Binding-site contacts:
Ligand atom O3' contacts residue ARG125 of chain 1.J at 4.2 Å.
Ligand atom O5' contacts residue ARG131 of chain 1.J at 2.9 Å (salt-bridge).
Ligand atom N3 contacts residue SER17 of chain 1.K at 4.3 Å.
Ligand atom OP2 contacts residue MET76 of chain 1.J at 4.4 Å.
Ligand atom P contacts residue ARG131 of chain 1.J at 3.6 Å.
Ligand atom OP2 contacts residue ARG131 of chain 1.J at 3.7 Å.
Ligand atom C5 contacts residue THR21 of chain 1.K at 4.5 Å.
Ligand atom OP1 contacts residue ARG125 of chain 1.J at 3.0 Å (salt-bridge).
Ligand atom OP3 contacts residue ILE23 of chain 1.K at 4.3 Å.
Ligand atom P contacts residue ARG125 of chain 1.J at 3.9 Å.
Ligand atom C6 contacts residue ARG125 of chain 1.J at 3.7 Å.
Ligand atom O4 contacts residue ARG125 of chain 1.J at 4.0 Å.
Ligand atom OP3 contacts residue SER77 of chain 1.J at 4.3 Å.
Ligand atom C1' contacts residue ARG125 of chain 1.J at 4.4 Å.
Ligand atom C5 contacts residue ARG125 of chain 1.J at 3.7 Å.
Ligand atom OP1 contacts residue ILE23 of chain 1.K at 3.6 Å.
Ligand atom N3 contacts residue ASN16 of chain 1.K at 3.0 Å (h-bond).
Ligand atom C4 contacts residue ARG125 of chain 1.J at 3.8 Å.
Ligand atom O2 contacts residue ARG125 of chain 1.J at 4.1 Å.
Ligand atom C2 contacts residue ASN16 of chain 1.K at 3.2 Å.
Ligand atom OP1 contacts residue ARG131 of chain 1.J at 3.4 Å (salt-bridge).
Ligand atom C4 contacts residue ASN16 of chain 1.K at 4.2 Å.
Ligand atom OP2 contacts residue ILE23 of chain 1.K at 4.1 Å.
Ligand atom C5' contacts residue MET76 of chain 1.J at 4.2 Å (hydrophobic).
Ligand atom C2 contacts residue ARG125 of chain 1.J at 4.0 Å.
Ligand atom N3 contacts residue ARG125 of chain 1.J at 3.8 Å.
Ligand atom O5' contacts residue ARG125 of chain 1.J at 3.2 Å (salt-bridge).
Ligand atom O2 contacts residue ASN16 of chain 1.K at 2.7 Å (h-bond).
Ligand atom C5' contacts residue SER77 of chain 1.J at 4.4 Å.
Ligand atom C5' contacts residue ARG125 of chain 1.J at 4.3 Å.
Ligand atom C3' contacts residue ARG125 of chain 1.J at 3.5 Å.
Ligand atom OP2 contacts residue SER77 of chain 1.J at 3.9 Å.
Ligand atom OP3 contacts residue ARG125 of chain 1.J at 2.8 Å.
Ligand atom O4 contacts residue SER17 of chain 1.K at 3.4 Å.
Ligand atom C5' contacts residue ARG131 of chain 1.J at 3.3 Å.
Ligand atom O4 contacts residue THR21 of chain 1.K at 4.2 Å.
Ligand atom N1 contacts residue ARG125 of chain 1.J at 3.9 Å.
Ligand atom C2' contacts residue ARG125 of chain 1.J at 3.9 Å.
Ligand atom C4 contacts residue SER17 of chain 1.K at 4.2 Å.
Ligand atom P contacts residue ILE23 of chain 1.K at 4.2 Å.

The protein below binds the small molecule below.
Small molecule (SMILES): CO[P](=O)(O)O[C@H]1[C@@H](O)[C@H](n2ccc(=O)[nH]c2=O)O[C@@H]1COP(=O)(O)O

Sequence of chain 1.J:
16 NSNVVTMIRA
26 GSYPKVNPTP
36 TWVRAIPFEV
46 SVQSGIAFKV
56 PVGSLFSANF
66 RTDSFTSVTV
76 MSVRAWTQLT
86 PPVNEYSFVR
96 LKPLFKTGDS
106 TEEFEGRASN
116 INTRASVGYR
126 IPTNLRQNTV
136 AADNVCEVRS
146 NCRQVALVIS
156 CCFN

Sequence of chain 1.K:
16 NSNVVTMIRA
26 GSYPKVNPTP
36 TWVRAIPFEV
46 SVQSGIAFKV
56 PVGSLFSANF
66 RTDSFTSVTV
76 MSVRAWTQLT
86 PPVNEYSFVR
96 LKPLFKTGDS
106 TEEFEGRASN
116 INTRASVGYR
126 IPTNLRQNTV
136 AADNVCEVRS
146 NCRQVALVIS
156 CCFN